This small molecule binds to this protein.
Small molecule (SMILES): CC(=O)N[C@H]1[C@H](O[C@H]2[C@H](O)[C@@H](NC(C)=O)CO[C@@H]2CO)O[C@H](CO)[C@@H](O[C@@H]2O[C@H](CO[C@H]3O[C@H](CO)[C@@H](O)[C@H](O)[C@@H]3O)[C@@H](O)[C@H](O[C@H]3O[C@H](CO)[C@@H](O)[C@H](O)[C@@H]3O)[C@@H]2O)[C@@H]1O

Sequence of chain 1.E:
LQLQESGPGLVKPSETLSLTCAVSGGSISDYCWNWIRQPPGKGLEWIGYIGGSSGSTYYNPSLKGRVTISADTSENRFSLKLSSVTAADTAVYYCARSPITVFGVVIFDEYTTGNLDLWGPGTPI

Sequence of chain 1.A:
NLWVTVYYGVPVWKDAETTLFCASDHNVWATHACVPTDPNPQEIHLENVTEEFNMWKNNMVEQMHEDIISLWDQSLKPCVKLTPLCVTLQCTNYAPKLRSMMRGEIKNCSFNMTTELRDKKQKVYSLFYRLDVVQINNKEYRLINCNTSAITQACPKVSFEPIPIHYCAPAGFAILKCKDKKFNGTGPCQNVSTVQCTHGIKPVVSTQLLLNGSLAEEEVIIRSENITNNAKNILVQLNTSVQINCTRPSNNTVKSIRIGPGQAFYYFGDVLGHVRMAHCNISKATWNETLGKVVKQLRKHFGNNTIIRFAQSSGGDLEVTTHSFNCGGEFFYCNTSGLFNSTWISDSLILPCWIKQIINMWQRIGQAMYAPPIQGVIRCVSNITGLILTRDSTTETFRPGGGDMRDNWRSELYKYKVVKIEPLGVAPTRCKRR

Binding-site contacts:
Ligand atom C8 contacts residue HIS299 of chain 1.A at 4.2 Å.
Ligand atom C5 contacts residue ASN301 of chain 1.A at 3.7 Å.
Ligand atom O7 contacts residue ASN301 of chain 1.A at 2.9 Å (h-bond).
Ligand atom C3 contacts residue VAL103 of chain 1.E at 3.5 Å (hydrophobic).
Ligand atom O7 contacts residue NAG1 of chain 1.GA at 3.9 Å.
Ligand atom O5 contacts residue ILE383 of chain 1.A at 3.7 Å.
Ligand atom C5 contacts residue VAL103 of chain 1.E at 3.6 Å (hydrophobic).
Ligand atom O7 contacts residue GLY105 of chain 1.E at 3.6 Å (h-bond).
Ligand atom C6 contacts residue ILE383 of chain 1.A at 3.8 Å (hydrophobic).
Ligand atom O5 contacts residue SER381 of chain 1.A at 4.2 Å.
Ligand atom C3 contacts residue VAL106 of chain 1.E at 4.2 Å (hydrophobic).
Ligand atom C7 contacts residue VAL107 of chain 1.E at 4.2 Å (hydrophobic).
Ligand atom C7 contacts residue HIS299 of chain 1.A at 4.2 Å.
Ligand atom N2 contacts residue ASN301 of chain 1.A at 2.9 Å (h-bond).
Ligand atom O4 contacts residue VAL106 of chain 1.E at 4.1 Å.
Ligand atom O5 contacts residue ASN301 of chain 1.A at 2.4 Å (h-bond).
Ligand atom C2 contacts residue ASN301 of chain 1.A at 2.5 Å.
Ligand atom C2 contacts residue HIS299 of chain 1.A at 4.0 Å.
Ligand atom C8 contacts residue ASN265 of chain 1.A at 3.6 Å.
Ligand atom N2 contacts residue HIS299 of chain 1.A at 3.3 Å (h-bond).
Ligand atom C4 contacts residue GLY105 of chain 1.E at 4.2 Å.
Ligand atom C7 contacts residue ASN301 of chain 1.A at 3.1 Å.
Ligand atom O7 contacts residue VAL107 of chain 1.E at 3.0 Å (h-bond).
Ligand atom C3 contacts residue HIS299 of chain 1.A at 3.9 Å.
Ligand atom C1 contacts residue ILE383 of chain 1.A at 4.1 Å (hydrophobic).
Ligand atom O7 contacts residue VAL106 of chain 1.E at 3.7 Å.
Ligand atom O4 contacts residue VAL103 of chain 1.E at 3.5 Å (h-bond).
Ligand atom C8 contacts residue THR267 of chain 1.A at 3.4 Å.
Ligand atom C4 contacts residue ASN301 of chain 1.A at 4.2 Å.
Ligand atom C2 contacts residue GLY105 of chain 1.E at 3.8 Å.
Ligand atom C5 contacts residue ILE383 of chain 1.A at 3.5 Å (hydrophobic).
Ligand atom O7 contacts residue ASN265 of chain 1.A at 4.1 Å.
Ligand atom C3 contacts residue ASN301 of chain 1.A at 3.8 Å.
Ligand atom C1 contacts residue ASN301 of chain 1.A at 1.4 Å.
Ligand atom O6 contacts residue ARG296 of chain 1.A at 3.6 Å.
Ligand atom O3 contacts residue HIS299 of chain 1.A at 4.2 Å.
Ligand atom O3 contacts residue VAL103 of chain 1.E at 4.0 Å.
Ligand atom C6 contacts residue ARG296 of chain 1.A at 4.1 Å.
Ligand atom C4 contacts residue VAL103 of chain 1.E at 3.7 Å (hydrophobic).
Ligand atom C8 contacts residue VAL107 of chain 1.E at 3.9 Å (hydrophobic).